Binding-site contacts:
Ligand atom C4A contacts residue LEU14 of chain 13.C at 4.0 Å (hydrophobic).
Ligand atom O1 contacts residue THR97 of chain 12.A at 3.4 Å (h-bond).
Ligand atom C4B contacts residue TYR146 of chain 12.A at 3.7 Å (hydrophobic).
Ligand atom N2 contacts residue W711 of chain 12.F at 2.9 Å.
Ligand atom C2A contacts residue MET181 of chain 12.A at 3.7 Å (hydrophobic).
Ligand atom C5A contacts residue ILE144 of chain 12.A at 3.7 Å (hydrophobic).
Ligand atom N3A contacts residue MET181 of chain 12.A at 3.3 Å.
Ligand atom C31 contacts residue LEU216 of chain 12.A at 3.4 Å (hydrophobic).
Ligand atom C1C contacts residue THR97 of chain 12.A at 3.9 Å.
Ligand atom N3A contacts residue ALA24 of chain 12.C at 3.8 Å.
Ligand atom C4A contacts residue MET181 of chain 12.A at 3.6 Å (hydrophobic).
Ligand atom C6C contacts residue ILE186 of chain 12.A at 3.9 Å (hydrophobic).
Ligand atom O1A contacts residue PHE121 of chain 12.A at 4.0 Å.
Ligand atom N2 contacts residue THR97 of chain 12.A at 3.7 Å.
Ligand atom C5B contacts residue TYR146 of chain 12.A at 3.4 Å (hydrophobic).
Ligand atom C3B contacts residue ILE219 of chain 12.A at 3.8 Å (hydrophobic).
Ligand atom C5A contacts residue ILE170 of chain 12.A at 3.8 Å (hydrophobic).
Ligand atom C6B contacts residue TYR146 of chain 12.A at 3.8 Å (hydrophobic).
Ligand atom C4B contacts residue ILE183 of chain 12.A at 4.0 Å (hydrophobic).
Ligand atom C1C contacts residue PHE115 of chain 12.A at 3.9 Å (hydrophobic).
Ligand atom C3 contacts residue W711 of chain 12.F at 3.3 Å.
Ligand atom O1 contacts residue W711 of chain 12.F at 3.7 Å.
Ligand atom O1B contacts residue ILE95 of chain 12.A at 3.6 Å.
Ligand atom C31 contacts residue W711 of chain 12.F at 3.0 Å.
Ligand atom C5B contacts residue ILE183 of chain 12.A at 3.7 Å (hydrophobic).
Ligand atom C4 contacts residue TYR192 of chain 12.A at 3.5 Å (hydrophobic).
Ligand atom C2B contacts residue ILE219 of chain 12.A at 3.8 Å (hydrophobic).
Ligand atom C1B contacts residue ILE183 of chain 12.A at 4.0 Å (hydrophobic).
Ligand atom N3A contacts residue TYR146 of chain 12.A at 4.0 Å.
Ligand atom C2C contacts residue LEU216 of chain 12.A at 3.7 Å (hydrophobic).
Ligand atom C3C contacts residue LEU216 of chain 12.A at 3.7 Å (hydrophobic).
Ligand atom C31 contacts residue ASN214 of chain 12.A at 3.3 Å.
Ligand atom C3C contacts residue TYR192 of chain 12.A at 4.0 Å (hydrophobic).
Ligand atom C6B contacts residue ILE183 of chain 12.A at 3.6 Å (hydrophobic).
Ligand atom C4A contacts residue ALA24 of chain 12.C at 4.0 Å (hydrophobic).
Ligand atom C2A contacts residue TYR146 of chain 12.A at 3.7 Å (hydrophobic).
Ligand atom C2C contacts residue THR97 of chain 12.A at 3.9 Å.
Ligand atom C5A contacts residue PRO168 of chain 12.A at 4.0 Å (hydrophobic).
Ligand atom C4C contacts residue MET117 of chain 12.A at 3.9 Å (hydrophobic).
Ligand atom C4A contacts residue ILE170 of chain 12.A at 3.9 Å (hydrophobic).

A small-molecule ligand and the protein it binds are described below.
Small molecule (SMILES): Cc1cc(CCCCCCCOc2ccc(C3=NCCO3)cc2)on1

Sequence of chain 13.C:
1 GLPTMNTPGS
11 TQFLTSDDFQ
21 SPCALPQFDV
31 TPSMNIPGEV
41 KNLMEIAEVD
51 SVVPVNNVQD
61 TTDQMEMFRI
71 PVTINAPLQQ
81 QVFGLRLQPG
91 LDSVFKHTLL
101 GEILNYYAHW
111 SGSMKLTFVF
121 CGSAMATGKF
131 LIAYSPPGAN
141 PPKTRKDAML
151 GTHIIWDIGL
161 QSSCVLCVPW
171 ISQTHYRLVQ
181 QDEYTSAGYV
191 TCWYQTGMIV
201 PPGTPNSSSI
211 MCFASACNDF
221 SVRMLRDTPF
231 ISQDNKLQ

Sequence of chain 12.C:
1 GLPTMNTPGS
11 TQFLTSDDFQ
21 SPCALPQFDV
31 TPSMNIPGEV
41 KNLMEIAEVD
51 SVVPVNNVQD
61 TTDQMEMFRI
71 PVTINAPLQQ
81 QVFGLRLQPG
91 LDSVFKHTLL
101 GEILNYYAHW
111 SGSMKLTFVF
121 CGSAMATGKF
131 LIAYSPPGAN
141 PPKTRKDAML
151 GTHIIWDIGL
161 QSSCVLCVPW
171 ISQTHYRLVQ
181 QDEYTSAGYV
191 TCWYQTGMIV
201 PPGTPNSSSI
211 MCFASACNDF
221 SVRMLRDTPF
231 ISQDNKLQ

Sequence of chain 12.A:
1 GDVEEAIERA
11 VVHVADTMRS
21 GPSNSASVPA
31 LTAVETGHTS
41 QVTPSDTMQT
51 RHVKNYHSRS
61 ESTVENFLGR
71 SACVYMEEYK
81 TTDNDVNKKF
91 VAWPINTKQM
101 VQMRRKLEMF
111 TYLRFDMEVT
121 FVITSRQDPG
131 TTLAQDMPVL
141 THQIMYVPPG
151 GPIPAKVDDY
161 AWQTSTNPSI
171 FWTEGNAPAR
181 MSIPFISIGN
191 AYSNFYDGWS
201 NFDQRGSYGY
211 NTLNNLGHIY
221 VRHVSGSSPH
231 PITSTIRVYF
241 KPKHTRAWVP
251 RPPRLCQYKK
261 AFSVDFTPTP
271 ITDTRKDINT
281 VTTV